Sequence of chain 1.C:
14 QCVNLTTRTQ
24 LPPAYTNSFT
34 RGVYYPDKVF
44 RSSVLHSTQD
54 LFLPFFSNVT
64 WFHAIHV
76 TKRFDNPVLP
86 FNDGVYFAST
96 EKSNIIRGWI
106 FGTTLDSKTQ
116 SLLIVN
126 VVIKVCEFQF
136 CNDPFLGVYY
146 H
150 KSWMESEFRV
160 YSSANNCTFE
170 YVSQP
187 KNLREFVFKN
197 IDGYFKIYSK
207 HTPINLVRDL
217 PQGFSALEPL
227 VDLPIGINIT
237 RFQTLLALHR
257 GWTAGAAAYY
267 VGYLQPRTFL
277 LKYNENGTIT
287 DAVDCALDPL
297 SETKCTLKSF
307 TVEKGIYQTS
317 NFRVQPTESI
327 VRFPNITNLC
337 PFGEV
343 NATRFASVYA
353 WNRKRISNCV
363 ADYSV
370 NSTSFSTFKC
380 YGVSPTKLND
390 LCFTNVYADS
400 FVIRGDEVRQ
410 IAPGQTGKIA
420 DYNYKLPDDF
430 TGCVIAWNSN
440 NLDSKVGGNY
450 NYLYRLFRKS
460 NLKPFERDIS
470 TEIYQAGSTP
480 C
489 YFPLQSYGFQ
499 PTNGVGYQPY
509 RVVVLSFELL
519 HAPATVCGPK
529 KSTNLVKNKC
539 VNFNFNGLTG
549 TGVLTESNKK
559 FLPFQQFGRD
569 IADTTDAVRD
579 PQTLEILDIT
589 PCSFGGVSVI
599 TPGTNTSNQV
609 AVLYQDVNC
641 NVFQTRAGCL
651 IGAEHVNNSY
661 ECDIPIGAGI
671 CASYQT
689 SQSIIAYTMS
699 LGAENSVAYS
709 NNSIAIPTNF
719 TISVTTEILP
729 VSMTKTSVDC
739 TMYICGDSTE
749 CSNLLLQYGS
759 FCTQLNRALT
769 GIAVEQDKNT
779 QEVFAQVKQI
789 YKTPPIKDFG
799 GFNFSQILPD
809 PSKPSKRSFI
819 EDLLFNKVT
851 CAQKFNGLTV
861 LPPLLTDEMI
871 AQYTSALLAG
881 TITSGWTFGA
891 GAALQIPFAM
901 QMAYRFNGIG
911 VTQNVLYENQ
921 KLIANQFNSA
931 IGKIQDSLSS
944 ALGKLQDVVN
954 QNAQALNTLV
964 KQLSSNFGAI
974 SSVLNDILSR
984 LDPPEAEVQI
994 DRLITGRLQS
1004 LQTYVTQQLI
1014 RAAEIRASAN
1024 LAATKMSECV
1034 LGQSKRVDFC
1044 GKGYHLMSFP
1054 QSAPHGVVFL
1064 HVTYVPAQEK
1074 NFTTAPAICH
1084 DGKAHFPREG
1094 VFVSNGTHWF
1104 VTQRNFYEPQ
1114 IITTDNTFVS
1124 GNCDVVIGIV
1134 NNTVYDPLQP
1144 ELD

This small molecule binds to this protein.
Small molecule (SMILES): CC(=O)N[C@@H]1[C@@H](O)[C@H](O)[C@@H](CO)O[C@H]1O

Binding-site contacts:
Ligand atom C8 contacts residue TYR28 of chain 1.C at 4.2 Å (hydrophobic).
Ligand atom C3 contacts residue ASN61 of chain 1.C at 3.9 Å.
Ligand atom C4 contacts residue ASN61 of chain 1.C at 4.3 Å.
Ligand atom C2 contacts residue TYR28 of chain 1.C at 4.2 Å (hydrophobic).
Ligand atom O7 contacts residue TYR28 of chain 1.C at 3.6 Å.
Ligand atom C7 contacts residue TYR28 of chain 1.C at 3.9 Å (hydrophobic).
Ligand atom C2 contacts residue ASN61 of chain 1.C at 2.5 Å.
Ligand atom C5 contacts residue ASN61 of chain 1.C at 3.7 Å.
Ligand atom O5 contacts residue ASN61 of chain 1.C at 2.4 Å (h-bond).
Ligand atom O7 contacts residue ASN61 of chain 1.C at 3.1 Å (h-bond).
Ligand atom O3 contacts residue TYR28 of chain 1.C at 4.4 Å.
Ligand atom C1 contacts residue ASN61 of chain 1.C at 1.5 Å.
Ligand atom N2 contacts residue TYR28 of chain 1.C at 3.4 Å.
Ligand atom C7 contacts residue ASN61 of chain 1.C at 3.3 Å.
Ligand atom N2 contacts residue ASN61 of chain 1.C at 3.0 Å (h-bond).